Binding-site contacts:
Ligand atom C10 contacts residue ASN275 of chain 5.A at 3.3 Å.
Ligand atom C4 contacts residue ARG104 of chain 5.C at 3.9 Å.
Ligand atom C4 contacts residue ASP91 of chain 5.C at 3.2 Å.
Ligand atom C5 contacts residue PRO274 of chain 5.A at 4.0 Å (hydrophobic).
Ligand atom O4 contacts residue ARG95 of chain 5.C at 3.6 Å (salt-bridge).
Ligand atom C6 contacts residue ASP91 of chain 5.C at 3.8 Å.
Ligand atom O3 contacts residue PRO274 of chain 5.A at 3.8 Å.
Ligand atom N5 contacts residue PRO231 of chain 5.C at 2.9 Å (h-bond).
Ligand atom C1 contacts residue ARG104 of chain 5.C at 3.6 Å.
Ligand atom O3 contacts residue ASP91 of chain 5.C at 4.0 Å.
Ligand atom C4 contacts residue PRO274 of chain 5.A at 4.0 Å (hydrophobic).
Ligand atom C11 contacts residue ILE233 of chain 5.C at 3.8 Å (hydrophobic).
Ligand atom C4 contacts residue PRO231 of chain 5.C at 3.5 Å (hydrophobic).
Ligand atom O10 contacts residue ARG270 of chain 5.A at 3.3 Å.
Ligand atom N5 contacts residue ASN275 of chain 5.A at 3.6 Å (h-bond).
Ligand atom O4 contacts residue ASP232 of chain 5.C at 2.7 Å (salt-bridge).
Ligand atom C5 contacts residue ASN275 of chain 5.A at 3.6 Å.
Ligand atom N5 contacts residue ASP232 of chain 5.C at 4.1 Å.
Ligand atom O4 contacts residue PRO231 of chain 5.C at 3.8 Å.
Ligand atom O6 contacts residue ASP91 of chain 5.C at 3.1 Å.
Ligand atom C3 contacts residue PRO274 of chain 5.A at 3.8 Å (hydrophobic).
Ligand atom C11 contacts residue GLY234 of chain 5.C at 3.8 Å.
Ligand atom C3 contacts residue PRO274 of chain 5.A at 4.1 Å (hydrophobic).
Ligand atom O3 contacts residue GLY282 of chain 5.A at 3.4 Å.
Ligand atom O7 contacts residue ARG270 of chain 5.A at 3.8 Å.
Ligand atom O1B contacts residue ARG104 of chain 5.C at 2.8 Å (salt-bridge).
Ligand atom C4 contacts residue ASN275 of chain 5.A at 3.8 Å.
Ligand atom C4 contacts residue ASP232 of chain 5.C at 3.5 Å.
Ligand atom C5 contacts residue PRO231 of chain 5.C at 3.7 Å (hydrophobic).
Ligand atom O4 contacts residue ASP91 of chain 5.C at 2.7 Å (salt-bridge).
Ligand atom C3 contacts residue ARG104 of chain 5.C at 3.8 Å.
Ligand atom O4 contacts residue ASN275 of chain 5.A at 3.0 Å (h-bond).
Ligand atom O6 contacts residue PRO274 of chain 5.A at 3.7 Å.
Ligand atom O10 contacts residue ASN275 of chain 5.A at 2.9 Å (h-bond).
Ligand atom C10 contacts residue PRO231 of chain 5.C at 3.8 Å (hydrophobic).
Ligand atom C11 contacts residue PRO231 of chain 5.C at 3.7 Å (hydrophobic).
Ligand atom C3 contacts residue ASP232 of chain 5.C at 4.0 Å.
Ligand atom C11 contacts residue ASP232 of chain 5.C at 3.8 Å.
Ligand atom C3 contacts residue ARG95 of chain 5.C at 3.9 Å.
Ligand atom O7 contacts residue PRO274 of chain 5.A at 3.4 Å.

Sequence of chain 5.A:
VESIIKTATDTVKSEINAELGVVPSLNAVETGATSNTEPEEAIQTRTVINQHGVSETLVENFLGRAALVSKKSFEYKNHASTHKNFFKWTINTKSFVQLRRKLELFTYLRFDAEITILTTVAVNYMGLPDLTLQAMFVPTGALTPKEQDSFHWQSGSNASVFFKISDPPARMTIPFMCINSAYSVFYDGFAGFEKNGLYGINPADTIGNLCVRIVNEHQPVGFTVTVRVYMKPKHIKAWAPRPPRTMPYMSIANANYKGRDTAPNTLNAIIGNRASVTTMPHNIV

Sequence of chain 5.C:
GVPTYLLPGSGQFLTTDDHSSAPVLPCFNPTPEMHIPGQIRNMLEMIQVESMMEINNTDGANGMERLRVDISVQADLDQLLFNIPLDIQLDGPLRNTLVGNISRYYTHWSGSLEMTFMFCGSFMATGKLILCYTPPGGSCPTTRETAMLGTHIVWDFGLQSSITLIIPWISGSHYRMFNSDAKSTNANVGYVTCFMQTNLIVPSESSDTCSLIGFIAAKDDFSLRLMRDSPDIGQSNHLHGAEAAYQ

A small-molecule ligand and the protein it binds are described below.
Small molecule (SMILES): CC(=O)N[C@H]1[C@H]([C@H](O)[C@H](O)CO)O[C@@](OC[C@H]2O[C@@H](O[C@H]3[C@H](O)[C@@H](O)[C@H](O)O[C@@H]3CO)[C@H](O)[C@@H](O)[C@H]2O)(C(=O)O)C[C@@H]1O